Sequence of chain 2.D:
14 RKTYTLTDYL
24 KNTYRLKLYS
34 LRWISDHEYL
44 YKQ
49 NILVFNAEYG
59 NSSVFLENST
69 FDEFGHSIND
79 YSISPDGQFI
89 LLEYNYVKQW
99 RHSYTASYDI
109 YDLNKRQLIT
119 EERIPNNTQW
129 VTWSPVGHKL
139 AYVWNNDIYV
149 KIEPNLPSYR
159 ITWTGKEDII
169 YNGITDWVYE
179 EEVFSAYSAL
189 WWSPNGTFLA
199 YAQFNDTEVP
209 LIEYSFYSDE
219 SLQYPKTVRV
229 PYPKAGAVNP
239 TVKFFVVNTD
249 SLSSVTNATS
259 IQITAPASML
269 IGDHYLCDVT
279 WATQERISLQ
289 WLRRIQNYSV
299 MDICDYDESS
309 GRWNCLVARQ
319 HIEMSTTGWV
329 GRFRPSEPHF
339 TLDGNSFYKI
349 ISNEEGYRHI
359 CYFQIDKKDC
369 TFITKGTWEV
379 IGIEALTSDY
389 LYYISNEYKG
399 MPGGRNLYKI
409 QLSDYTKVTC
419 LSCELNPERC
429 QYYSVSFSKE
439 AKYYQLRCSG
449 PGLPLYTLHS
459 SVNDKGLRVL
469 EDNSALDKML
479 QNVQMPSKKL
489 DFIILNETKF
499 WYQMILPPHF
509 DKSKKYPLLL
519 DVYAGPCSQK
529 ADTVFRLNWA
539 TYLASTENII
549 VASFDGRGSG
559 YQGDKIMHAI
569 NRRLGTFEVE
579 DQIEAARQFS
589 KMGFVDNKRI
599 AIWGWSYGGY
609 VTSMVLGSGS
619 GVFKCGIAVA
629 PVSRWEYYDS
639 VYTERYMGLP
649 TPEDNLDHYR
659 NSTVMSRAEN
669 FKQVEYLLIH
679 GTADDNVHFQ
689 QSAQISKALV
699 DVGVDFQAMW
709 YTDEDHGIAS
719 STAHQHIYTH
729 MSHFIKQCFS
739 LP

This small molecule binds to this protein.
Small molecule (SMILES): CC(=O)N[C@@H]1[C@@H](O)[C@H](O)[C@@H](CO)O[C@H]1O

Binding-site contacts:
Ligand atom C2 contacts residue ASN124 of chain 2.D at 2.6 Å.
Ligand atom C4 contacts residue ASN124 of chain 2.D at 4.2 Å.
Ligand atom C8 contacts residue ILE122 of chain 2.D at 4.1 Å (hydrophobic).
Ligand atom C7 contacts residue ASN124 of chain 2.D at 3.5 Å.
Ligand atom C5 contacts residue ASN124 of chain 2.D at 3.6 Å.
Ligand atom O5 contacts residue ASN124 of chain 2.D at 2.2 Å (h-bond).
Ligand atom C8 contacts residue PRO123 of chain 2.D at 4.1 Å (hydrophobic).
Ligand atom O7 contacts residue ILE122 of chain 2.D at 4.4 Å.
Ligand atom C8 contacts residue ARG121 of chain 2.D at 4.3 Å.
Ligand atom N2 contacts residue ASN124 of chain 2.D at 3.0 Å (h-bond).
Ligand atom C3 contacts residue ASN124 of chain 2.D at 3.8 Å.
Ligand atom O7 contacts residue ARG121 of chain 2.D at 3.3 Å (salt-bridge).
Ligand atom C7 contacts residue ARG121 of chain 2.D at 4.4 Å.
Ligand atom C1 contacts residue ASN124 of chain 2.D at 1.4 Å.
Ligand atom O7 contacts residue ASN124 of chain 2.D at 3.7 Å.